This small molecule binds to this protein.
Small molecule (SMILES): Nc1nc2c(ncn2[C@H]2C[C@H](O)[C@@H](CO[P](=O)(O)N[P](=O)(O)OP(=O)(O)O)O2)c(=O)[nH]1

Binding-site contacts:
Ligand atom C8 contacts residue ARG369 of chain 1.A at 3.6 Å.
Ligand atom O1B contacts residue ASP494 of chain 1.A at 3.1 Å (salt-bridge).
Ligand atom O3G contacts residue ASP319 of chain 1.A at 2.8 Å (salt-bridge).
Ligand atom O1A contacts residue ASP319 of chain 1.A at 3.4 Å (salt-bridge).
Ligand atom O1B contacts residue TYR320 of chain 1.A at 3.4 Å (h-bond).
Ligand atom O2B contacts residue PHE376 of chain 1.A at 3.4 Å.
Ligand atom O2B contacts residue HIS348 of chain 1.A at 3.1 Å (h-bond).
Ligand atom O3B contacts residue GLN322 of chain 1.A at 3.4 Å (h-bond).
Ligand atom N2 contacts residue TYR380 of chain 1.A at 3.4 Å.
Ligand atom C5' contacts residue ASP494 of chain 1.A at 3.4 Å.
Ligand atom O3' contacts residue ILE323 of chain 1.A at 3.1 Å.
Ligand atom O3' contacts residue GLU324 of chain 1.A at 3.1 Å (salt-bridge).
Ligand atom O3G contacts residue MN1 of chain 1.E at 2.0 Å.
Ligand atom C2' contacts residue GLU324 of chain 1.A at 3.4 Å.
Ligand atom N3A contacts residue MN1 of chain 1.E at 3.4 Å.
Ligand atom N7 contacts residue ARG369 of chain 1.A at 2.8 Å (salt-bridge).
Ligand atom O3B contacts residue HIS348 of chain 1.A at 3.4 Å.
Ligand atom PA contacts residue MN1 of chain 1.E at 3.4 Å.
Ligand atom O2G contacts residue ARG368 of chain 1.A at 2.8 Å (salt-bridge).
Ligand atom O2B contacts residue GLN322 of chain 1.A at 3.4 Å.
Ligand atom O1B contacts residue MN1 of chain 1.E at 2.2 Å.
Ligand atom O3G contacts residue TYR320 of chain 1.A at 2.9 Å (h-bond).
Ligand atom O1A contacts residue ASP494 of chain 1.A at 3.0 Å (salt-bridge).
Ligand atom PA contacts residue MN1 of chain 1.D at 3.3 Å.
Ligand atom PB contacts residue MN1 of chain 1.E at 3.1 Å.
Ligand atom PG contacts residue MN1 of chain 1.E at 3.4 Å.
Ligand atom O3' contacts residue PHE376 of chain 1.A at 3.3 Å.
Ligand atom O1G contacts residue GLN322 of chain 1.A at 3.3 Å (h-bond).
Ligand atom O2A contacts residue LYS372 of chain 1.A at 3.2 Å (salt-bridge).
Ligand atom O2A contacts residue MN1 of chain 1.D at 3.6 Å.
Ligand atom N3A contacts residue LYS372 of chain 1.A at 3.2 Å (salt-bridge).
Ligand atom O1B contacts residue ILE323 of chain 1.A at 3.2 Å (h-bond).
Ligand atom O2G contacts residue LYS372 of chain 1.A at 2.8 Å (salt-bridge).
Ligand atom O1A contacts residue MN1 of chain 1.E at 2.3 Å.
Ligand atom O1A contacts residue MN1 of chain 1.D at 2.1 Å.
Ligand atom C2' contacts residue PHE376 of chain 1.A at 3.5 Å (hydrophobic).
Ligand atom O4' contacts residue ARG282 of chain 1.A at 3.4 Å (salt-bridge).
Ligand atom C1' contacts residue GLU324 of chain 1.A at 3.4 Å.
Ligand atom O1B contacts residue GLN322 of chain 1.A at 3.4 Å (h-bond).
Ligand atom O1G contacts residue ARG368 of chain 1.A at 3.0 Å (salt-bridge).

Sequence of chain 1.A:
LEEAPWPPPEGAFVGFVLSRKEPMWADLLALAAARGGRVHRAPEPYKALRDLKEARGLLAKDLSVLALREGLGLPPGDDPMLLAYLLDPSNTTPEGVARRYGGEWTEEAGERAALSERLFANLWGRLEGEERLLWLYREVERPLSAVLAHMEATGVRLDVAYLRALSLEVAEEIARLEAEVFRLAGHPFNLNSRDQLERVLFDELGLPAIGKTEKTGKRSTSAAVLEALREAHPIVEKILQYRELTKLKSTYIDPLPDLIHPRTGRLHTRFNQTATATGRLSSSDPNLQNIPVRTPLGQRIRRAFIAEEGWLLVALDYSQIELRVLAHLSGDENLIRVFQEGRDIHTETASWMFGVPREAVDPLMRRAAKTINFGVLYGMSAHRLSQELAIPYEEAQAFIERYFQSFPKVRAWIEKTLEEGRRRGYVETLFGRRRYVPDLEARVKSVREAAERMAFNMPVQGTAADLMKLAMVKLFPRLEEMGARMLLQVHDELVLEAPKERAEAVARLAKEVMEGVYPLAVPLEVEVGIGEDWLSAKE